Sequence of chain 1.A:
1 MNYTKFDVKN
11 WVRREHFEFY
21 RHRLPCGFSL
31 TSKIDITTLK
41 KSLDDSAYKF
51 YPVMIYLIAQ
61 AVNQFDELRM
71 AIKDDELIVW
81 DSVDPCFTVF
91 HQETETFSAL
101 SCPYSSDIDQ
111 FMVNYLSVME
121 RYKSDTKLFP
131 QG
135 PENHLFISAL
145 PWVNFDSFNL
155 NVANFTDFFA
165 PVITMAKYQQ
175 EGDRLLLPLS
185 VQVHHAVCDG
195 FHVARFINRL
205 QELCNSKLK

Binding-site contacts:
Ligand atom C12 contacts residue PHE140 of chain 3.A at 3.1 Å (hydrophobic).
Ligand atom C27 contacts residue CYS86 of chain 3.A at 3.7 Å (hydrophobic).
Ligand atom O6 contacts residue HIS189 of chain 1.A at 2.4 Å (h-bond).
Ligand atom C18 contacts residue HIS189 of chain 1.A at 3.4 Å.
Ligand atom C5 contacts residue TYR20 of chain 1.A at 4.1 Å (hydrophobic).
Ligand atom C2 contacts residue TYR20 of chain 1.A at 3.8 Å (hydrophobic).
Ligand atom C32 contacts residue PHE162 of chain 3.A at 3.1 Å (hydrophobic).
Ligand atom C7 contacts residue LEU24 of chain 1.A at 4.0 Å (hydrophobic).
Ligand atom C3 contacts residue TYR20 of chain 1.A at 3.8 Å (hydrophobic).
Ligand atom C15 contacts residue LEU24 of chain 1.A at 3.1 Å (hydrophobic).
Ligand atom C22 contacts residue PHE140 of chain 3.A at 3.9 Å (hydrophobic).
Ligand atom C28 contacts residue PHE129 of chain 3.A at 3.0 Å (hydrophobic).
Ligand atom C13 contacts residue PHE140 of chain 3.A at 3.8 Å (hydrophobic).
Ligand atom O5 contacts residue ARG23 of chain 1.A at 4.0 Å.
Ligand atom C20 contacts residue LEU24 of chain 1.A at 3.7 Å (hydrophobic).
Ligand atom C2 contacts residue THR88 of chain 3.A at 3.5 Å.
Ligand atom C1 contacts residue TYR20 of chain 1.A at 3.6 Å (hydrophobic).
Ligand atom O2 contacts residue PHE140 of chain 3.A at 3.9 Å.
Ligand atom C20 contacts residue TYR20 of chain 1.A at 3.5 Å (hydrophobic).
Ligand atom C21 contacts residue PHE140 of chain 3.A at 3.1 Å (hydrophobic).
Ligand atom C9 contacts residue PHE140 of chain 3.A at 3.9 Å (hydrophobic).
Ligand atom C20 contacts residue PHE19 of chain 1.A at 3.9 Å (hydrophobic).
Ligand atom C19 contacts residue PHE140 of chain 3.A at 3.9 Å (hydrophobic).
Ligand atom C2 contacts residue PHE97 of chain 3.A at 3.8 Å (hydrophobic).
Ligand atom C1 contacts residue THR88 of chain 3.A at 4.0 Å.
Ligand atom C12 contacts residue PHE129 of chain 3.A at 3.8 Å (hydrophobic).
Ligand atom C23 contacts residue PHE129 of chain 3.A at 3.9 Å (hydrophobic).
Ligand atom C11 contacts residue PHE140 of chain 3.A at 3.9 Å (hydrophobic).
Ligand atom C23 contacts residue PHE140 of chain 3.A at 3.7 Å (hydrophobic).
Ligand atom C18 contacts residue LEU154 of chain 3.A at 3.2 Å (hydrophobic).
Ligand atom O6 contacts residue PHE97 of chain 3.A at 3.6 Å.
Ligand atom C14 contacts residue PHE140 of chain 3.A at 4.1 Å (hydrophobic).
Ligand atom C17 contacts residue PHE140 of chain 3.A at 3.9 Å (hydrophobic).
Ligand atom O1 contacts residue TYR20 of chain 1.A at 3.5 Å (h-bond).
Ligand atom C27 contacts residue SER101 of chain 3.A at 3.7 Å.
Ligand atom C3 contacts residue HIS189 of chain 1.A at 3.5 Å.
Ligand atom O6 contacts residue TYR20 of chain 1.A at 2.8 Å (h-bond).
Ligand atom O1 contacts residue PHE129 of chain 3.A at 3.9 Å.
Ligand atom C26 contacts residue CYS86 of chain 3.A at 3.9 Å (hydrophobic).
Ligand atom C31 contacts residue PHE162 of chain 3.A at 3.8 Å (hydrophobic).

This small molecule binds to this protein.
Small molecule (SMILES): CC(=O)O[C@H]1C[C@@]2(C)[C@@H](C[C@@H](O)[C@H]3[C@@]4(C)CC[C@@H](O)[C@@H](C)[C@@H]4CC[C@@]32C)/C1=C(\CCC=C(C)C)C(=O)O

Sequence of chain 3.A:
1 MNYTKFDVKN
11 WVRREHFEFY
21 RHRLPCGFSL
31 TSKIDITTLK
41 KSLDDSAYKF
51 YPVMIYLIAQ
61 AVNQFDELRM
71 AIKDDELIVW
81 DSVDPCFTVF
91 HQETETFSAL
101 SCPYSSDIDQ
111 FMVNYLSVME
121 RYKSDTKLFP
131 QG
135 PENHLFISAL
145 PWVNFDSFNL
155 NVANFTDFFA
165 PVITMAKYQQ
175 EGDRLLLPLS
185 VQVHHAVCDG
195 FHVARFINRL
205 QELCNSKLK